Sequence of chain 52.D:
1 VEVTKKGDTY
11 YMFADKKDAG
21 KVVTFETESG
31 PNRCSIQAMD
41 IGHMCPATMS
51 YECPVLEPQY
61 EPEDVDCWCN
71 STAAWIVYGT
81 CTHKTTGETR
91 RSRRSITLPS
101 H

This small molecule binds to this protein.
Small molecule (SMILES): CC(=O)N[C@@H]1[C@@H](O)[C@H](O)[C@@H](CO)O[C@H]1O

Binding-site contacts:
Ligand atom N2 contacts residue ASN70 of chain 52.D at 2.9 Å (h-bond).
Ligand atom C8 contacts residue PRO31 of chain 52.D at 4.4 Å (hydrophobic).
Ligand atom N2 contacts residue ASN32 of chain 52.D at 4.0 Å.
Ligand atom C4 contacts residue ASN70 of chain 52.D at 4.2 Å.
Ligand atom O3 contacts residue PRO31 of chain 52.D at 3.4 Å (h-bond).
Ligand atom N2 contacts residue PRO31 of chain 52.D at 2.5 Å (h-bond).
Ligand atom O6 contacts residue ARG33 of chain 52.D at 3.2 Å (salt-bridge).
Ligand atom C5 contacts residue ARG33 of chain 52.D at 4.3 Å.
Ligand atom C6 contacts residue ARG33 of chain 52.D at 3.3 Å.
Ligand atom C7 contacts residue ASN70 of chain 52.D at 3.1 Å.
Ligand atom C2 contacts residue ASN70 of chain 52.D at 2.5 Å.
Ligand atom C8 contacts residue ASN70 of chain 52.D at 3.9 Å.
Ligand atom C2 contacts residue PRO31 of chain 52.D at 3.4 Å (hydrophobic).
Ligand atom O7 contacts residue SER29 of chain 52.D at 4.4 Å.
Ligand atom C1 contacts residue ARG33 of chain 52.D at 4.3 Å.
Ligand atom C1 contacts residue ASN70 of chain 52.D at 1.4 Å.
Ligand atom C7 contacts residue PRO31 of chain 52.D at 3.1 Å (hydrophobic).
Ligand atom C3 contacts residue ASN70 of chain 52.D at 3.8 Å.
Ligand atom C3 contacts residue PRO31 of chain 52.D at 3.3 Å (hydrophobic).
Ligand atom O7 contacts residue ASN70 of chain 52.D at 3.3 Å (h-bond).
Ligand atom O7 contacts residue PRO31 of chain 52.D at 3.1 Å (h-bond).
Ligand atom C1 contacts residue ASN32 of chain 52.D at 4.5 Å.
Ligand atom O7 contacts residue SER71 of chain 52.D at 3.8 Å.
Ligand atom O5 contacts residue ASN70 of chain 52.D at 2.4 Å (h-bond).
Ligand atom C5 contacts residue ASN70 of chain 52.D at 3.7 Å.
Ligand atom C1 contacts residue PRO31 of chain 52.D at 4.2 Å (hydrophobic).